The protein below binds the small molecule below.
Small molecule (SMILES): O=P(O)(O)OC[C@H]1O[C@@](CO)(OP(=O)(O)O)[C@@H](O)[C@@H]1O

Binding-site contacts:
Ligand atom O3 contacts residue SER247 of chain 1.B at 3.6 Å.
Ligand atom C1 contacts residue ARG276 of chain 1.B at 3.4 Å.
Ligand atom O3 contacts residue MET248 of chain 1.B at 3.0 Å (h-bond).
Ligand atom O1 contacts residue GLU280 of chain 1.B at 3.8 Å.
Ligand atom O4P contacts residue ARG243 of chain 1.A at 3.4 Å (salt-bridge).
Ligand atom C1 contacts residue GLU280 of chain 1.B at 3.2 Å.
Ligand atom O4P contacts residue TYR264 of chain 1.B at 3.7 Å.
Ligand atom O5 contacts residue LYS274 of chain 1.B at 3.0 Å (salt-bridge).
Ligand atom O6P contacts residue ASN212 of chain 1.B at 3.8 Å.
Ligand atom P2 contacts residue LYS274 of chain 1.B at 3.8 Å.
Ligand atom C1 contacts residue ZN1 of chain 1.G at 2.9 Å.
Ligand atom P2 contacts residue ASN212 of chain 1.B at 3.7 Å.
Ligand atom O6P contacts residue TYR215 of chain 1.B at 2.8 Å (h-bond).
Ligand atom C4 contacts residue GLY246 of chain 1.B at 3.5 Å.
Ligand atom O6P contacts residue LYS274 of chain 1.B at 3.8 Å.
Ligand atom O5P contacts residue ARG243 of chain 1.A at 2.8 Å (salt-bridge).
Ligand atom P1 contacts residue SER123 of chain 1.B at 3.6 Å.
Ligand atom C4 contacts residue MET248 of chain 1.B at 3.6 Å (hydrophobic).
Ligand atom C5 contacts residue LYS274 of chain 1.B at 3.7 Å.
Ligand atom O2P contacts residue SER123 of chain 1.B at 2.8 Å (h-bond).
Ligand atom O1 contacts residue ARG276 of chain 1.B at 3.5 Å (salt-bridge).
Ligand atom O4P contacts residue TYR244 of chain 1.B at 2.8 Å (h-bond).
Ligand atom O4 contacts residue MET248 of chain 1.B at 3.0 Å (h-bond).
Ligand atom O1 contacts residue ZN1 of chain 1.G at 2.5 Å.
Ligand atom O1 contacts residue GLU97 of chain 1.B at 3.8 Å.
Ligand atom C6 contacts residue LYS274 of chain 1.B at 3.5 Å.
Ligand atom O3P contacts residue LYS274 of chain 1.B at 2.7 Å (salt-bridge).
Ligand atom C3 contacts residue MET248 of chain 1.B at 3.7 Å (hydrophobic).
Ligand atom O3 contacts residue GLY122 of chain 1.B at 3.7 Å.
Ligand atom O3 contacts residue ASP121 of chain 1.B at 2.6 Å (salt-bridge).
Ligand atom O1P contacts residue SER123 of chain 1.B at 3.3 Å (h-bond).
Ligand atom O6 contacts residue LYS274 of chain 1.B at 2.7 Å (salt-bridge).
Ligand atom O4P contacts residue ASN212 of chain 1.B at 2.9 Å (h-bond).
Ligand atom O5P contacts residue ASN212 of chain 1.B at 3.8 Å.
Ligand atom O1P contacts residue SER124 of chain 1.B at 2.8 Å (h-bond).
Ligand atom O2P contacts residue GLY122 of chain 1.B at 3.8 Å.
Ligand atom C3 contacts residue ASP121 of chain 1.B at 3.5 Å.
Ligand atom O6P contacts residue TYR264 of chain 1.B at 2.9 Å (h-bond).
Ligand atom O6 contacts residue TYR264 of chain 1.B at 3.7 Å.
Ligand atom O5 contacts residue LEU275 of chain 1.B at 3.7 Å.

Sequence of chain 1.B:
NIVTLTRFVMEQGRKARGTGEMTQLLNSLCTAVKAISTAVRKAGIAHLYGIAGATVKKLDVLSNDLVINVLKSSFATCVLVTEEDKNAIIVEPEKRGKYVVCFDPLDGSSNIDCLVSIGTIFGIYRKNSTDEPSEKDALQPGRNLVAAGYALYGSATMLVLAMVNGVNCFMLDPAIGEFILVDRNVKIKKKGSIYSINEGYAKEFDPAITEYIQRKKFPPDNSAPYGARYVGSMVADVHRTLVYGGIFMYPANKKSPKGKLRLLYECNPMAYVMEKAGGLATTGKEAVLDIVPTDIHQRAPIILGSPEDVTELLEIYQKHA

Sequence of chain 1.A:
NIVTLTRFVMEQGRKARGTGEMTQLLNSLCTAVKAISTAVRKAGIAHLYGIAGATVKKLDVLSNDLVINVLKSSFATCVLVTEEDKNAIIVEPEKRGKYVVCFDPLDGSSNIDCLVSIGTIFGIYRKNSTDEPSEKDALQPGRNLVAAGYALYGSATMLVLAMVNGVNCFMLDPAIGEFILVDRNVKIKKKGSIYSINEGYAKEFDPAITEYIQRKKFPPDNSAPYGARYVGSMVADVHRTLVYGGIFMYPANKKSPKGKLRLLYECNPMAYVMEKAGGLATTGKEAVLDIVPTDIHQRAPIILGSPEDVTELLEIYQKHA